Sequence of chain 1.C:
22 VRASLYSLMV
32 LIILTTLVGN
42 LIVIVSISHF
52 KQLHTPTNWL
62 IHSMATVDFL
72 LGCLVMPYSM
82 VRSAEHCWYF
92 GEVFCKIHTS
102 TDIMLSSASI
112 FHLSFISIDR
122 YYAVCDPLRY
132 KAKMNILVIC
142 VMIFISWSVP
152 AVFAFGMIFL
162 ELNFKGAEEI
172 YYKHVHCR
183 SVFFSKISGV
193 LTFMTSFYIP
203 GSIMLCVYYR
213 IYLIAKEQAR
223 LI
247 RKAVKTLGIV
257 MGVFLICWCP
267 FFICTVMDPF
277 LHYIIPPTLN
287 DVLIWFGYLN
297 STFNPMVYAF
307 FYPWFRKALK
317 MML

Binding-site contacts:
Ligand atom N contacts residue ILE290 of chain 1.C at 3.8 Å.
Ligand atom C3' contacts residue PHE186 of chain 1.C at 4.1 Å (hydrophobic).
Ligand atom C6' contacts residue SER107 of chain 1.C at 3.3 Å.
Ligand atom C6' contacts residue PHE268 of chain 1.C at 4.1 Å (hydrophobic).
Ligand atom N contacts residue TYR294 of chain 1.C at 3.7 Å.
Ligand atom C1' contacts residue SER107 of chain 1.C at 4.1 Å.
Ligand atom C5' contacts residue ILE104 of chain 1.C at 3.8 Å (hydrophobic).
Ligand atom C1' contacts residue PHE267 of chain 1.C at 4.0 Å (hydrophobic).
Ligand atom C4' contacts residue THR194 of chain 1.C at 3.8 Å.
Ligand atom C2 contacts residue SER107 of chain 1.C at 4.0 Å.
Ligand atom C2' contacts residue ILE104 of chain 1.C at 3.6 Å (hydrophobic).
Ligand atom C5' contacts residue PHE268 of chain 1.C at 3.7 Å (hydrophobic).
Ligand atom C3' contacts residue PHE267 of chain 1.C at 3.9 Å (hydrophobic).
Ligand atom N contacts residue PHE267 of chain 1.C at 4.2 Å.
Ligand atom C6' contacts residue ILE104 of chain 1.C at 3.8 Å (hydrophobic).
Ligand atom C3' contacts residue ILE104 of chain 1.C at 3.5 Å (hydrophobic).
Ligand atom C1 contacts residue ASP103 of chain 1.C at 3.4 Å.
Ligand atom C3' contacts residue PHE268 of chain 1.C at 4.0 Å (hydrophobic).
Ligand atom C1' contacts residue ILE104 of chain 1.C at 3.7 Å (hydrophobic).
Ligand atom C4' contacts residue PHE268 of chain 1.C at 3.7 Å (hydrophobic).
Ligand atom C2' contacts residue PHE268 of chain 1.C at 4.4 Å (hydrophobic).
Ligand atom C4' contacts residue ILE104 of chain 1.C at 3.6 Å (hydrophobic).
Ligand atom C2' contacts residue PHE267 of chain 1.C at 3.4 Å (hydrophobic).
Ligand atom C6' contacts residue ASP103 of chain 1.C at 4.3 Å.
Ligand atom C2 contacts residue ASP103 of chain 1.C at 3.6 Å.
Ligand atom N contacts residue ASP103 of chain 1.C at 3.3 Å (salt-bridge).
Ligand atom C4' contacts residue PHE186 of chain 1.C at 4.4 Å (hydrophobic).
Ligand atom C2 contacts residue TRP264 of chain 1.C at 4.3 Å (hydrophobic).
Ligand atom C1 contacts residue PHE267 of chain 1.C at 3.5 Å (hydrophobic).
Ligand atom C5' contacts residue THR194 of chain 1.C at 4.4 Å.
Ligand atom C2 contacts residue PHE267 of chain 1.C at 4.3 Å (hydrophobic).
Ligand atom C1' contacts residue ASP103 of chain 1.C at 4.4 Å.
Ligand atom C5' contacts residue SER107 of chain 1.C at 4.2 Å.

The small molecule below binds the protein below.
Small molecule (SMILES): [NH3+]CCc1ccccc1